Sequence of chain 20.C:
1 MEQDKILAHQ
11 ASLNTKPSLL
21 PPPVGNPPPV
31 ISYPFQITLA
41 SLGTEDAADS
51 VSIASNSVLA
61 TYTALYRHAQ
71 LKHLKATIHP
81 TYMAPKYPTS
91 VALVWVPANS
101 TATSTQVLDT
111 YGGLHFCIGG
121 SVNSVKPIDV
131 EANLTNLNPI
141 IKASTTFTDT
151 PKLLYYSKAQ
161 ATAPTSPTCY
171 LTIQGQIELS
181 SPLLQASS

Binding-site contacts:
Ligand atom N3 contacts residue LEU93 of chain 19.C at 1.6 Å (h-bond).
Ligand atom N1 contacts residue VAL94 of chain 19.C at 1.9 Å.
Ligand atom O2' contacts residue TRP95 of chain 19.C at 2.5 Å.
Ligand atom C4 contacts residue GLY113 of chain 19.C at 1.2 Å.
Ligand atom N1 contacts residue GLY113 of chain 19.C at 2.8 Å.
Ligand atom C1' contacts residue TRP95 of chain 19.C at 2.4 Å (hydrophobic).
Ligand atom OP1 contacts residue ASN136 of chain 19.C at 2.4 Å (h-bond).
Ligand atom C4 contacts residue VAL94 of chain 19.C at 2.8 Å (hydrophobic).
Ligand atom N3 contacts residue GLY113 of chain 19.C at 2.1 Å.
Ligand atom C5 contacts residue THR110 of chain 19.C at 2.9 Å.
Ligand atom O4 contacts residue LEU114 of chain 19.C at 2.8 Å (h-bond).
Ligand atom O4 contacts residue VAL107 of chain 19.C at 1.8 Å.
Ligand atom C2 contacts residue GLY113 of chain 19.C at 2.8 Å.
Ligand atom C6 contacts residue VAL94 of chain 19.C at 1.8 Å (hydrophobic).
Ligand atom C5 contacts residue GLY112 of chain 19.C at 2.6 Å.
Ligand atom O4 contacts residue GLU131 of chain 19.C at 2.6 Å (salt-bridge).
Ligand atom C1' contacts residue VAL94 of chain 19.C at 2.6 Å (hydrophobic).
Ligand atom C4 contacts residue LEU114 of chain 19.C at 2.8 Å (hydrophobic).
Ligand atom C4' contacts residue TRP95 of chain 19.C at 3.0 Å (hydrophobic).
Ligand atom C4 contacts residue LEU93 of chain 19.C at 2.9 Å (hydrophobic).
Ligand atom O2 contacts residue VAL94 of chain 19.C at 1.5 Å.
Ligand atom OP2 contacts residue ASN133 of chain 19.C at 2.5 Å.
Ligand atom C5 contacts residue VAL94 of chain 19.C at 2.5 Å (hydrophobic).
Ligand atom O4' contacts residue TRP95 of chain 19.C at 2.8 Å (h-bond).
Ligand atom C4 contacts residue VAL107 of chain 19.C at 2.6 Å (hydrophobic).
Ligand atom N3 contacts residue VAL107 of chain 19.C at 2.9 Å.
Ligand atom O4 contacts residue GLY113 of chain 19.C at 2.0 Å.
Ligand atom N3 contacts residue LEU114 of chain 19.C at 2.9 Å (h-bond).
Ligand atom C2 contacts residue LEU93 of chain 19.C at 2.0 Å (hydrophobic).
Ligand atom N3 contacts residue VAL94 of chain 19.C at 2.3 Å.
Ligand atom N1 contacts residue GLY112 of chain 19.C at 2.9 Å (h-bond).
Ligand atom O4' contacts residue VAL94 of chain 19.C at 2.7 Å.
Ligand atom C6 contacts residue GLY112 of chain 19.C at 2.2 Å.
Ligand atom C6 contacts residue GLY113 of chain 19.C at 1.8 Å.
Ligand atom C5 contacts residue GLY113 of chain 19.C at 1.2 Å.
Ligand atom C6 contacts residue TYR111 of chain 19.C at 3.1 Å (hydrophobic).
Ligand atom C2 contacts residue VAL94 of chain 19.C at 1.7 Å (hydrophobic).
Ligand atom O3' contacts residue GLU131 of chain 19.C at 2.8 Å (salt-bridge).
Ligand atom O5' contacts residue ASN133 of chain 19.C at 2.9 Å (h-bond).
Ligand atom O2 contacts residue LEU93 of chain 19.C at 1.9 Å (h-bond).

Sequence of chain 19.D:
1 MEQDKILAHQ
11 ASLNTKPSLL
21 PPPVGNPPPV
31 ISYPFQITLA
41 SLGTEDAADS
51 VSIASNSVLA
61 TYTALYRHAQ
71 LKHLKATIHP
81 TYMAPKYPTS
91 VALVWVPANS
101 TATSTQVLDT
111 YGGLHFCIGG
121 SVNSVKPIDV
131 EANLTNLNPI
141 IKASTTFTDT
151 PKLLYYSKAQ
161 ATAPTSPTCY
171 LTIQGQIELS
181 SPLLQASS

Sequence of chain 19.C:
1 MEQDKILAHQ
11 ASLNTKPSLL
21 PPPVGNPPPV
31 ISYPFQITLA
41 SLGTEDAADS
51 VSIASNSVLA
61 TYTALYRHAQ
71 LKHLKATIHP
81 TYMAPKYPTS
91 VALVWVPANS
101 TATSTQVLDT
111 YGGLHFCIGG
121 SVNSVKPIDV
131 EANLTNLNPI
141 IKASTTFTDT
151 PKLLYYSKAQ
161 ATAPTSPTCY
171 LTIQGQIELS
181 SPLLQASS

The small molecule below binds the protein below.
Small molecule (SMILES): O=c1ccn([C@@H]2O[C@H](CO[P](=O)(O)O[C@H]3[C@@H](O)[C@H](n4ccc(=O)[nH]c4=O)O[C@@H]3COP(=O)(O)O)[C@@H](O)[C@H]2O)c(=O)[nH]1